The protein below binds the small molecule below.
Small molecule (SMILES): CC[C@H](C)C(=O)O

Sequence of chain 1.C:
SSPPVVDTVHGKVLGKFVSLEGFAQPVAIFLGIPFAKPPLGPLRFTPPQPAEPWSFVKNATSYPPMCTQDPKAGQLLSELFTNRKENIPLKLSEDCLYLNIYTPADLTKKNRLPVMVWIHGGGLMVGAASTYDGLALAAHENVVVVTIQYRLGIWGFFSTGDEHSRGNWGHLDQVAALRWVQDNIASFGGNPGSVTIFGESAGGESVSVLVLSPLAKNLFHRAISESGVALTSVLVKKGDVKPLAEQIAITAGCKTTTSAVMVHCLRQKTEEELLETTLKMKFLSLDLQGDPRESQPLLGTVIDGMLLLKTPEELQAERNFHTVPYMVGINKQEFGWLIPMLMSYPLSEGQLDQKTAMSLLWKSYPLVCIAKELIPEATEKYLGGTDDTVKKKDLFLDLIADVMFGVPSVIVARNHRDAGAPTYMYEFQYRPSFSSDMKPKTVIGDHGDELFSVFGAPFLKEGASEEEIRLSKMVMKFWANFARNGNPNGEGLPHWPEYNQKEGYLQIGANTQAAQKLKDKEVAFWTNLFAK

Binding-site contacts:
Ligand atom O1 contacts residue HIS447 of chain 1.C at 2.9 Å (h-bond).
Ligand atom C3 contacts residue SER201 of chain 1.C at 4.5 Å.
Ligand atom C2 contacts residue SER201 of chain 1.C at 4.3 Å.
Ligand atom C4 contacts residue LEU284 of chain 1.C at 3.5 Å (hydrophobic).
Ligand atom O1 contacts residue SER201 of chain 1.C at 2.6 Å (h-bond).
Ligand atom O2 contacts residue GLY123 of chain 1.C at 3.1 Å (h-bond).
Ligand atom C5 contacts residue GLY123 of chain 1.C at 3.9 Å.
Ligand atom O2 contacts residue SER201 of chain 1.C at 4.1 Å.
Ligand atom C1 contacts residue GLY123 of chain 1.C at 4.5 Å.
Ligand atom C5 contacts residue GLY122 of chain 1.C at 4.3 Å.
Ligand atom O2 contacts residue GLY122 of chain 1.C at 3.1 Å.
Ligand atom C4 contacts residue LEU342 of chain 1.C at 4.5 Å (hydrophobic).
Ligand atom C5 contacts residue HIS447 of chain 1.C at 4.2 Å.
Ligand atom C5 contacts residue SER201 of chain 1.C at 3.6 Å.